Sequence of chain 2.A:
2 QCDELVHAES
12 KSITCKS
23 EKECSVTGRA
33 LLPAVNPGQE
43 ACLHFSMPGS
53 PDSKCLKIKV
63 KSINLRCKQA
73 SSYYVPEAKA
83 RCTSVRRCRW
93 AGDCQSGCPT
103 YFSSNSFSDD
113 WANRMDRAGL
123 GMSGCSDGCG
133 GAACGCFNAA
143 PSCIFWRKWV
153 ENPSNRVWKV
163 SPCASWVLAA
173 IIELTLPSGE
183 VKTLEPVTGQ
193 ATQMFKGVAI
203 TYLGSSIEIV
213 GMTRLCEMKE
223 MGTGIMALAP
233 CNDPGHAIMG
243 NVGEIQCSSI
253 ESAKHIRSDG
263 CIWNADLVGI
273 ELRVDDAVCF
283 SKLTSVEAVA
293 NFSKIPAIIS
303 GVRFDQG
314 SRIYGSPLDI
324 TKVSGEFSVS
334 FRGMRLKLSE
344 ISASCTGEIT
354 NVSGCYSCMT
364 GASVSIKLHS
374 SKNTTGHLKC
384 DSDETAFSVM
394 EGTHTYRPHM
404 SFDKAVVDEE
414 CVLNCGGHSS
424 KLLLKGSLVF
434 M

Binding-site contacts:
Ligand atom O3 contacts residue GLU175 of chain 2.A at 3.4 Å (salt-bridge).
Ligand atom O7 contacts residue ASN376 of chain 2.A at 3.9 Å.
Ligand atom C1 contacts residue GLU394 of chain 2.A at 4.5 Å.
Ligand atom O5 contacts residue MET393 of chain 2.A at 4.3 Å.
Ligand atom O7 contacts residue LYS61 of chain 2.A at 3.6 Å.
Ligand atom O7 contacts residue GLN2 of chain 2.A at 2.8 Å (h-bond).
Ligand atom C8 contacts residue GLU394 of chain 2.A at 4.2 Å.
Ligand atom C4 contacts residue ASN376 of chain 2.A at 4.2 Å.
Ligand atom C3 contacts residue ASN376 of chain 2.A at 3.7 Å.
Ligand atom O5 contacts residue ASN376 of chain 2.A at 2.3 Å (h-bond).
Ligand atom O6 contacts residue MET393 of chain 2.A at 3.7 Å.
Ligand atom C6 contacts residue MET393 of chain 2.A at 4.2 Å (hydrophobic).
Ligand atom O6 contacts residue LYS63 of chain 2.A at 3.2 Å.
Ligand atom O2 contacts residue LYS61 of chain 2.A at 3.0 Å (salt-bridge).
Ligand atom C2 contacts residue GLN2 of chain 2.A at 4.3 Å.
Ligand atom N2 contacts residue GLU394 of chain 2.A at 3.8 Å.
Ligand atom O7 contacts residue GLU42 of chain 2.A at 4.4 Å.
Ligand atom O5 contacts residue MET393 of chain 2.A at 4.3 Å.
Ligand atom N2 contacts residue ASN376 of chain 2.A at 2.8 Å (h-bond).
Ligand atom O3 contacts residue LYS61 of chain 2.A at 4.1 Å.
Ligand atom C2 contacts residue LYS61 of chain 2.A at 4.3 Å.
Ligand atom C7 contacts residue ASN376 of chain 2.A at 3.6 Å.
Ligand atom C5 contacts residue ASN376 of chain 2.A at 3.6 Å.
Ligand atom C2 contacts residue ASN376 of chain 2.A at 2.3 Å.
Ligand atom C5 contacts residue SER391 of chain 2.A at 4.3 Å.
Ligand atom C6 contacts residue LYS63 of chain 2.A at 4.1 Å.
Ligand atom O2 contacts residue GLU175 of chain 2.A at 3.7 Å.
Ligand atom C4 contacts residue SER391 of chain 2.A at 3.8 Å.
Ligand atom O4 contacts residue SER391 of chain 2.A at 4.1 Å.
Ligand atom C6 contacts residue SER391 of chain 2.A at 3.5 Å.
Ligand atom N2 contacts residue GLN2 of chain 2.A at 4.0 Å.
Ligand atom C1 contacts residue ASN376 of chain 2.A at 1.4 Å.
Ligand atom C3 contacts residue GLU175 of chain 2.A at 4.4 Å.
Ligand atom C8 contacts residue GLN2 of chain 2.A at 4.0 Å.
Ligand atom C6 contacts residue VAL392 of chain 2.A at 4.2 Å (hydrophobic).
Ligand atom C7 contacts residue GLU394 of chain 2.A at 4.5 Å.
Ligand atom C1 contacts residue MET393 of chain 2.A at 4.3 Å (hydrophobic).
Ligand atom O7 contacts residue MET393 of chain 2.A at 4.4 Å.
Ligand atom C7 contacts residue GLN2 of chain 2.A at 3.3 Å.

A small-molecule ligand and the protein it binds are described below.
Small molecule (SMILES): CC(=O)N[C@H]1[C@H](O[C@H]2[C@H](O[C@@H]3O[C@@H](C)[C@@H](O)[C@@H](O)[C@@H]3O)[C@@H](NC(C)=O)CO[C@@H]2CO[C@@H]2O[C@@H](C)[C@@H](O)[C@@H](O)[C@@H]2O)O[C@H](CO)[C@@H](O)[C@@H]1O